A protein and the small-molecule ligand that binds it are described below.
Small molecule (SMILES): OC[C@H]1O[C@H](O[C@H]2[C@H](O)[C@@H](O)[C@@H](O)O[C@@H]2CO)[C@H](O)[C@@H](O)[C@@H]1O

Sequence of chain 1.D:
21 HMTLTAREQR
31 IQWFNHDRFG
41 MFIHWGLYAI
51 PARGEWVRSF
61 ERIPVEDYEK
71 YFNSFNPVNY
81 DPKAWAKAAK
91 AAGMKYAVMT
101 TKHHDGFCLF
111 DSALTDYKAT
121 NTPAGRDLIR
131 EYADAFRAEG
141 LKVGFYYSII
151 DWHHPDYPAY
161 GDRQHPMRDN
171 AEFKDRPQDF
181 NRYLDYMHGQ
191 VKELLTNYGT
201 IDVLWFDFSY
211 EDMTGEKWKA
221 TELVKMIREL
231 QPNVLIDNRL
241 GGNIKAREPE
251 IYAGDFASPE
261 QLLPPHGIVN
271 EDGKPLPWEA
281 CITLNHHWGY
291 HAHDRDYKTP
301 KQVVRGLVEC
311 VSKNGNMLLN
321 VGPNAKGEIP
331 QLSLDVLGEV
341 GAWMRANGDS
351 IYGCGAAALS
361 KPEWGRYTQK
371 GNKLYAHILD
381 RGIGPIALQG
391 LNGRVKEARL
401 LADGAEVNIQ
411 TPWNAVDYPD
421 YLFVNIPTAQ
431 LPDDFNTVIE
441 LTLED

Binding-site contacts:
Ligand atom C6 contacts residue GLC1 of chain 1.N at 3.9 Å.
Ligand atom C6 contacts residue GLC2 of chain 1.N at 4.1 Å.
Ligand atom C2 contacts residue LYS373 of chain 1.F at 3.8 Å.
Ligand atom O6 contacts residue SER74 of chain 1.D at 4.0 Å.
Ligand atom O6 contacts residue PRO123 of chain 1.D at 4.1 Å.
Ligand atom O1 contacts residue GLC2 of chain 1.N at 3.0 Å (h-bond).
Ligand atom C6 contacts residue SER74 of chain 1.D at 3.6 Å.
Ligand atom C6 contacts residue ASN76 of chain 1.D at 3.5 Å.
Ligand atom O2 contacts residue LYS373 of chain 1.F at 2.9 Å (salt-bridge).
Ligand atom O4 contacts residue GLC1 of chain 1.N at 2.6 Å (h-bond).
Ligand atom C2 contacts residue GLU440 of chain 1.F at 3.5 Å.
Ligand atom C1 contacts residue GLC2 of chain 1.N at 4.3 Å.
Ligand atom O6 contacts residue GLC2 of chain 1.N at 4.2 Å.
Ligand atom C3 contacts residue LYS373 of chain 1.F at 3.9 Å.
Ligand atom O6 contacts residue PRO77 of chain 1.D at 4.4 Å.
Ligand atom O1 contacts residue LYS373 of chain 1.F at 3.0 Å (salt-bridge).
Ligand atom O6 contacts residue ASN73 of chain 1.D at 4.4 Å.
Ligand atom C3 contacts residue GLU440 of chain 1.F at 3.6 Å.
Ligand atom O6 contacts residue VAL78 of chain 1.D at 3.2 Å.
Ligand atom C2 contacts residue ASP349 of chain 1.F at 4.1 Å.
Ligand atom O4 contacts residue GLC2 of chain 1.N at 4.2 Å.
Ligand atom C3 contacts residue ASP349 of chain 1.F at 3.3 Å.
Ligand atom C5 contacts residue ASN76 of chain 1.D at 4.1 Å.
Ligand atom O2 contacts residue THR442 of chain 1.F at 4.2 Å.
Ligand atom C1 contacts residue LYS373 of chain 1.F at 3.9 Å.
Ligand atom C4 contacts residue VAL78 of chain 1.D at 4.2 Å (hydrophobic).
Ligand atom O2 contacts residue GLU440 of chain 1.F at 2.5 Å (salt-bridge).
Ligand atom O2 contacts residue LEU401 of chain 1.F at 4.2 Å.
Ligand atom O5 contacts residue ASN76 of chain 1.D at 3.3 Å (h-bond).
Ligand atom O2 contacts residue ASP349 of chain 1.F at 3.6 Å (salt-bridge).
Ligand atom C4 contacts residue GLC1 of chain 1.N at 3.5 Å.
Ligand atom C5 contacts residue GLC2 of chain 1.N at 4.0 Å.
Ligand atom O3 contacts residue GLU440 of chain 1.F at 2.9 Å (salt-bridge).
Ligand atom C5 contacts residue SER74 of chain 1.D at 4.1 Å.
Ligand atom C5 contacts residue GLC1 of chain 1.N at 3.5 Å.
Ligand atom O5 contacts residue SER74 of chain 1.D at 3.5 Å.
Ligand atom O3 contacts residue ASP349 of chain 1.F at 2.7 Å (salt-bridge).
Ligand atom C3 contacts residue GLC1 of chain 1.N at 4.0 Å.
Ligand atom O6 contacts residue ASN76 of chain 1.D at 2.8 Å (h-bond).
Ligand atom C1 contacts residue SER74 of chain 1.D at 4.0 Å.

Sequence of chain 1.F:
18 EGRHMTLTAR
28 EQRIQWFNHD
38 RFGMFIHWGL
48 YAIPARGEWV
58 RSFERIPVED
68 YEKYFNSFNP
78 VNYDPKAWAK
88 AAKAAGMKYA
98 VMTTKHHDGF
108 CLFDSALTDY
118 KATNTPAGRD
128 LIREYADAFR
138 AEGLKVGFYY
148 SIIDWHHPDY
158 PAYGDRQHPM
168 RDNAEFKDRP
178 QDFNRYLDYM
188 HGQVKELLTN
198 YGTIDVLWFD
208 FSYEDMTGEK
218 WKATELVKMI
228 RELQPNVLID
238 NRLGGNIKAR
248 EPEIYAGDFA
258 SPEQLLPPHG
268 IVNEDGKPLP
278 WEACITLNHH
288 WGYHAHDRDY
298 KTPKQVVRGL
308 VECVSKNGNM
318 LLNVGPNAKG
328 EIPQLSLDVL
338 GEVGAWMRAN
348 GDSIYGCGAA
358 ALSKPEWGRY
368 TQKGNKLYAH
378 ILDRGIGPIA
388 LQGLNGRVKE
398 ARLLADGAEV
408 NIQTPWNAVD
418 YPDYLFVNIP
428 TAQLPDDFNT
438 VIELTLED